Binding-site contacts:
Ligand atom C4 contacts residue ASN54 of chain 1.Q at 4.3 Å.
Ligand atom C5 contacts residue THR56 of chain 1.Q at 4.1 Å.
Ligand atom C3 contacts residue GLU194 of chain 1.Q at 3.5 Å.
Ligand atom C8 contacts residue GLU194 of chain 1.Q at 3.7 Å.
Ligand atom O7 contacts residue ALA53 of chain 1.Q at 3.6 Å.
Ligand atom O6 contacts residue GLY214 of chain 1.Q at 4.4 Å.
Ligand atom O5 contacts residue THR56 of chain 1.Q at 4.2 Å.
Ligand atom C7 contacts residue ALA53 of chain 1.Q at 4.4 Å (hydrophobic).
Ligand atom O7 contacts residue ASN54 of chain 1.Q at 2.9 Å (h-bond).
Ligand atom C2 contacts residue GLU194 of chain 1.Q at 3.9 Å.
Ligand atom C5 contacts residue ASN54 of chain 1.Q at 3.7 Å.
Ligand atom C1 contacts residue ASN54 of chain 1.Q at 1.4 Å.
Ligand atom O6 contacts residue THR57 of chain 1.Q at 4.4 Å.
Ligand atom C8 contacts residue HIS52 of chain 1.Q at 3.7 Å.
Ligand atom C6 contacts residue THR57 of chain 1.Q at 4.4 Å.
Ligand atom C7 contacts residue GLU194 of chain 1.Q at 4.0 Å.
Ligand atom O5 contacts residue THR57 of chain 1.Q at 4.1 Å.
Ligand atom C6 contacts residue GLU213 of chain 1.Q at 4.5 Å.
Ligand atom C2 contacts residue ASN54 of chain 1.Q at 2.5 Å.
Ligand atom C7 contacts residue ASN54 of chain 1.Q at 3.2 Å.
Ligand atom N2 contacts residue GLU194 of chain 1.Q at 3.3 Å (salt-bridge).
Ligand atom O7 contacts residue HIS52 of chain 1.Q at 2.5 Å (h-bond).
Ligand atom O3 contacts residue GLU194 of chain 1.Q at 3.9 Å.
Ligand atom C7 contacts residue LEU215 of chain 1.Q at 4.3 Å (hydrophobic).
Ligand atom O5 contacts residue ASN54 of chain 1.Q at 2.5 Å (h-bond).
Ligand atom C1 contacts residue THR56 of chain 1.Q at 4.3 Å.
Ligand atom N2 contacts residue ASN54 of chain 1.Q at 2.8 Å (h-bond).
Ligand atom C8 contacts residue ARG193 of chain 1.Q at 4.2 Å.
Ligand atom C1 contacts residue GLU194 of chain 1.Q at 4.3 Å.
Ligand atom C8 contacts residue LEU215 of chain 1.Q at 3.3 Å (hydrophobic).
Ligand atom C3 contacts residue ASN54 of chain 1.Q at 3.8 Å.
Ligand atom C7 contacts residue HIS52 of chain 1.Q at 3.4 Å.

Sequence of chain 1.Q:
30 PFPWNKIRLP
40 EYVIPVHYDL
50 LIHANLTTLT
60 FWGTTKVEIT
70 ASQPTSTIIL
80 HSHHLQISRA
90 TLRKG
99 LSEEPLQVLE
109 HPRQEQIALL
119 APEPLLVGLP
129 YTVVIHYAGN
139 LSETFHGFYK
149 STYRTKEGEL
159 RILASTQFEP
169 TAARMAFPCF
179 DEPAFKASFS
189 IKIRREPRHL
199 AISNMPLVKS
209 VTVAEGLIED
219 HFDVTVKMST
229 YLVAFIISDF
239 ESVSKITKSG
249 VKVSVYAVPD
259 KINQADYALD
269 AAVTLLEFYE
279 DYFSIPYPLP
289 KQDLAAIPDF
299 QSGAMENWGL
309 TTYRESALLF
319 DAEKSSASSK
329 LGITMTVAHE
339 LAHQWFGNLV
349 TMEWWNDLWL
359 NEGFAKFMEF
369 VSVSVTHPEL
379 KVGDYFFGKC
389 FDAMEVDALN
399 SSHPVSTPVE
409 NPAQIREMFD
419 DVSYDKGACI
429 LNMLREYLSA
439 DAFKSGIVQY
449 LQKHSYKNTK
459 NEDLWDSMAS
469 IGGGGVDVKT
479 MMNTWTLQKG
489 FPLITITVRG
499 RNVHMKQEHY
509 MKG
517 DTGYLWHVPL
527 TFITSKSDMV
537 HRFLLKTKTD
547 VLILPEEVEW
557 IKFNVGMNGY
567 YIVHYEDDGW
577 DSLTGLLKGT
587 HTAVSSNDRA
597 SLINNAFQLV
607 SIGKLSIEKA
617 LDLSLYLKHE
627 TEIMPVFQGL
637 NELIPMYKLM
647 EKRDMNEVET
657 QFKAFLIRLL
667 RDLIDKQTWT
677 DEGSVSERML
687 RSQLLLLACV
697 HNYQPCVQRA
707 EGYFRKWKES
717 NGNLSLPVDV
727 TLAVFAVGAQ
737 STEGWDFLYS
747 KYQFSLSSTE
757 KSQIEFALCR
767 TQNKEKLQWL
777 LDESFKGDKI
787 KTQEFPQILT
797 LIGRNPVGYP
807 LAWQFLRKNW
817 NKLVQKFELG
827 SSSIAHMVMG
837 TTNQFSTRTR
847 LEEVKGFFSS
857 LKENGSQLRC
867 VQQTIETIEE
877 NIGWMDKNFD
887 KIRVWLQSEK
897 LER

The small molecule below binds the protein below.
Small molecule (SMILES): CC(=O)N[C@H]1[C@H](O[C@H]2[C@H](O)[C@@H](NC(C)=O)CO[C@@H]2CO)O[C@H](CO)[C@@H](O[C@@H]2O[C@H](CO)[C@@H](O)[C@H](O)[C@@H]2O)[C@@H]1O